Binding-site contacts:
Ligand atom C9 contacts residue LEU114 of chain 1.B at 4.0 Å (hydrophobic).
Ligand atom OP3 contacts residue HIS203 of chain 1.B at 2.7 Å (h-bond).
Ligand atom C3 contacts residue GLU44 of chain 1.B at 3.4 Å.
Ligand atom C2 contacts residue LEU78 of chain 1.B at 3.5 Å (hydrophobic).
Ligand atom C8 contacts residue LEU37 of chain 1.B at 3.9 Å (hydrophobic).
Ligand atom CP9 contacts residue ALA41 of chain 1.B at 3.9 Å (hydrophobic).
Ligand atom C6 contacts residue TYR95 of chain 1.B at 3.8 Å (hydrophobic).
Ligand atom CP5 contacts residue LEU37 of chain 1.B at 4.1 Å (hydrophobic).
Ligand atom C8 contacts residue TYR95 of chain 1.B at 3.6 Å (hydrophobic).
Ligand atom C1 contacts residue TYR95 of chain 1.B at 3.9 Å (hydrophobic).
Ligand atom C2 contacts residue VAL82 of chain 1.B at 3.4 Å (hydrophobic).
Ligand atom CP2 contacts residue HIS203 of chain 1.B at 3.5 Å.
Ligand atom CP4 contacts residue LEU34 of chain 1.B at 3.8 Å (hydrophobic).
Ligand atom CP1 contacts residue ALA200 of chain 1.B at 3.9 Å (hydrophobic).
Ligand atom CP5 contacts residue CYS38 of chain 1.B at 4.0 Å (hydrophobic).
Ligand atom C3 contacts residue LEU78 of chain 1.B at 4.0 Å (hydrophobic).
Ligand atom CP8 contacts residue ALA41 of chain 1.B at 3.7 Å (hydrophobic).
Ligand atom CP2 contacts residue ALA200 of chain 1.B at 3.7 Å (hydrophobic).
Ligand atom CP1 contacts residue PHE204 of chain 1.B at 3.9 Å (hydrophobic).
Ligand atom OP3 contacts residue PHE204 of chain 1.B at 3.6 Å.
Ligand atom CP9 contacts residue PHE204 of chain 1.B at 3.5 Å (hydrophobic).
Ligand atom O3 contacts residue VAL82 of chain 1.B at 3.2 Å.
Ligand atom C4 contacts residue GLU44 of chain 1.B at 3.1 Å.
Ligand atom C5 contacts residue LEU37 of chain 1.B at 3.9 Å (hydrophobic).
Ligand atom O3 contacts residue GLU44 of chain 1.B at 2.9 Å (salt-bridge).
Ligand atom CP8 contacts residue MET75 of chain 1.B at 3.9 Å (hydrophobic).
Ligand atom C3 contacts residue VAL82 of chain 1.B at 3.5 Å (hydrophobic).
Ligand atom C9 contacts residue TYR95 of chain 1.B at 3.1 Å (hydrophobic).
Ligand atom C4 contacts residue LEU40 of chain 1.B at 4.0 Å (hydrophobic).
Ligand atom C4 contacts residue TYR95 of chain 1.B at 3.7 Å (hydrophobic).
Ligand atom OP3 contacts residue ILE207 of chain 1.B at 3.1 Å.
Ligand atom C5 contacts residue TYR95 of chain 1.B at 3.7 Å (hydrophobic).
Ligand atom CP3 contacts residue PHE204 of chain 1.B at 3.6 Å (hydrophobic).
Ligand atom O3 contacts residue LEU78 of chain 1.B at 3.4 Å (h-bond).
Ligand atom O3 contacts residue ARG85 of chain 1.B at 3.5 Å (salt-bridge).
Ligand atom CP4 contacts residue CYS38 of chain 1.B at 4.0 Å (hydrophobic).
Ligand atom CP3 contacts residue HIS203 of chain 1.B at 3.4 Å.
Ligand atom C3 contacts residue TYR95 of chain 1.B at 3.9 Å (hydrophobic).
Ligand atom CP2 contacts residue PHE204 of chain 1.B at 3.4 Å (hydrophobic).
Ligand atom OP3 contacts residue LEU34 of chain 1.B at 3.8 Å.

Sequence of chain 1.B:
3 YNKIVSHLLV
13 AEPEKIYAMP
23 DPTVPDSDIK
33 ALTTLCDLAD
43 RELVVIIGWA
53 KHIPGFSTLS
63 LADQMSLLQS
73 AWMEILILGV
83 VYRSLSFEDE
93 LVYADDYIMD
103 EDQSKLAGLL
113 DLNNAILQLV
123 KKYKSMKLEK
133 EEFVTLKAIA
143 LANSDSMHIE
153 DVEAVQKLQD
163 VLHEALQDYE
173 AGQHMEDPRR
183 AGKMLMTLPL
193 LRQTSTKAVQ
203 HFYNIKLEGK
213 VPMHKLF

The protein below binds the small molecule below.
Small molecule (SMILES): CC/C(=C(/CC)c1ccc(O)cc1)c1ccc(O)cc1